A small-molecule ligand and the protein it binds are described below.
Small molecule (SMILES): Cc1ccc(CN(C(=O)N[C@@H](CS(=O)(=O)CC2CCCCC2)C(=O)O)C(=O)c2ccc3c(c2)CCN(Cc2ccccc2-c2ccc(Cl)cc2)C3)cc1

Sequence of chain 1.B:
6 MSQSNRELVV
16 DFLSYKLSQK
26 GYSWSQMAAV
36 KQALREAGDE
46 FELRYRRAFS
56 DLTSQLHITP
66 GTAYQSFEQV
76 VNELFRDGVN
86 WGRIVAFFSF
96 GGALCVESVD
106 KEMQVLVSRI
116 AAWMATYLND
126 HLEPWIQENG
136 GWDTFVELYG

Binding-site contacts:
Ligand atom C29 contacts residue PHE46 of chain 1.B at 4.0 Å (hydrophobic).
Ligand atom C9 contacts residue PHE46 of chain 1.B at 3.8 Å (hydrophobic).
Ligand atom C37 contacts residue TYR50 of chain 1.B at 3.9 Å (hydrophobic).
Ligand atom C33 contacts residue TYR50 of chain 1.B at 3.6 Å (hydrophobic).
Ligand atom CL contacts residue PHE46 of chain 1.B at 4.0 Å.
Ligand atom C22 contacts residue PHE140 of chain 1.B at 3.6 Å (hydrophobic).
Ligand atom CL contacts residue PHE54 of chain 1.B at 3.2 Å.
Ligand atom C1 contacts residue ALA91 of chain 1.B at 3.3 Å (hydrophobic).
Ligand atom O4 contacts residue TYR50 of chain 1.B at 3.9 Å.
Ligand atom C10 contacts residue PHE46 of chain 1.B at 3.9 Å (hydrophobic).
Ligand atom C28 contacts residue PHE46 of chain 1.B at 3.6 Å (hydrophobic).
Ligand atom C3 contacts residue ALA53 of chain 1.B at 3.9 Å (hydrophobic).
Ligand atom O contacts residue ASN85 of chain 1.B at 3.3 Å (h-bond).
Ligand atom CL contacts residue PHE95 of chain 1.B at 3.9 Å.
Ligand atom C36 contacts residue TYR50 of chain 1.B at 3.7 Å (hydrophobic).
Ligand atom C12 contacts residue ARG88 of chain 1.B at 3.5 Å.
Ligand atom C11 contacts residue ALA91 of chain 1.B at 3.6 Å (hydrophobic).
Ligand atom C1 contacts residue PHE46 of chain 1.B at 3.8 Å (hydrophobic).
Ligand atom C8 contacts residue ALA53 of chain 1.B at 3.9 Å (hydrophobic).
Ligand atom C12 contacts residue GLY87 of chain 1.B at 3.5 Å.
Ligand atom O contacts residue GLY87 of chain 1.B at 3.0 Å (h-bond).
Ligand atom C27 contacts residue PHE46 of chain 1.B at 4.0 Å (hydrophobic).
Ligand atom C19 contacts residue GLY87 of chain 1.B at 3.9 Å.
Ligand atom C4 contacts residue LEU57 of chain 1.B at 3.7 Å (hydrophobic).
Ligand atom C3 contacts residue LEU57 of chain 1.B at 3.8 Å (hydrophobic).
Ligand atom O5 contacts residue GLY87 of chain 1.B at 3.8 Å.
Ligand atom C32 contacts residue ARG49 of chain 1.B at 3.7 Å.
Ligand atom C39 contacts residue GLU78 of chain 1.B at 3.1 Å.
Ligand atom C40 contacts residue LEU79 of chain 1.B at 3.7 Å (hydrophobic).
Ligand atom C4 contacts residue ALA53 of chain 1.B at 4.0 Å (hydrophobic).
Ligand atom O5 contacts residue ASN85 of chain 1.B at 3.4 Å (h-bond).
Ligand atom C26 contacts residue TYR50 of chain 1.B at 3.5 Å (hydrophobic).
Ligand atom C40 contacts residue GLU78 of chain 1.B at 3.5 Å.
Ligand atom C31 contacts residue GLU45 of chain 1.B at 3.6 Å.
Ligand atom C28 contacts residue GLY87 of chain 1.B at 3.6 Å.
Ligand atom C27 contacts residue TYR50 of chain 1.B at 3.8 Å (hydrophobic).
Ligand atom C29 contacts residue VAL90 of chain 1.B at 3.9 Å (hydrophobic).
Ligand atom C contacts residue PHE46 of chain 1.B at 3.9 Å (hydrophobic).
Ligand atom C31 contacts residue ALA42 of chain 1.B at 3.5 Å (hydrophobic).
Ligand atom C33 contacts residue ARG49 of chain 1.B at 4.0 Å.